Sequence of chain 1.A:
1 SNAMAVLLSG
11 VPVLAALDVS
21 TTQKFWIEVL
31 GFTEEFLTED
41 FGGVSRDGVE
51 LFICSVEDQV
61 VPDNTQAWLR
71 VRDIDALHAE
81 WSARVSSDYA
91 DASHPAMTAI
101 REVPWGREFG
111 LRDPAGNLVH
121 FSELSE

The small molecule below binds the protein below.
Small molecule (SMILES): [H]/N=C(/N)CCNC(=O)c1csc([C@H]2CSC(CCNC(=O)[C@@H](NC(=O)[C@@H](C)[C@H](O)[C@@H](CCO)NC(=O)[C@@H](NC(=O)c3nc([C@H](CC(N)=O)NC[C@H](N)C(N)=O)nc(N)c3C)[C@@H](O[C@@H]3O[C@@H](C)[C@@H](O)[C@H](O)[C@@H]3O[C@H]3O[C@H](CO)[C@@H](O)[C@H](OC(N)=O)[C@@H]3O)c3c[nH]cn3)C(C)(C)O)=N2)n1

Sequence of chain 1.B:
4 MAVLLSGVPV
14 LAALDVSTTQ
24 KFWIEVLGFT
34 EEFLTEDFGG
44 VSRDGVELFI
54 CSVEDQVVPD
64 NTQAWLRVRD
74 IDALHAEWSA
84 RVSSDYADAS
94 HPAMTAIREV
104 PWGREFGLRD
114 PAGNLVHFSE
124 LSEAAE

Binding-site contacts:
Ligand atom N53 contacts residue ALA128 of chain 1.B at 3.0 Å (h-bond).
Ligand atom C6 contacts residue CU1 of chain 1.G at 3.0 Å.
Ligand atom OH1 contacts residue CU1 of chain 1.G at 3.4 Å.
Ligand atom NF contacts residue PRO62 of chain 1.B at 3.2 Å (h-bond).
Ligand atom NQ contacts residue ASP63 of chain 1.B at 2.9 Å (salt-bridge).
Ligand atom C14 contacts residue CU1 of chain 1.G at 3.3 Å.
Ligand atom C12 contacts residue CU1 of chain 1.G at 2.9 Å.
Ligand atom CA contacts residue GLY116 of chain 1.B at 3.4 Å.
Ligand atom O69 contacts residue ALA92 of chain 1.B at 3.3 Å.
Ligand atom O49 contacts residue TRP105 of chain 1.B at 3.5 Å (h-bond).
Ligand atom C47 contacts residue TRP105 of chain 1.B at 3.2 Å (hydrophobic).
Ligand atom O70 contacts residue ASP63 of chain 1.B at 3.3 Å.
Ligand atom C46 contacts residue TRP105 of chain 1.B at 3.4 Å (hydrophobic).
Ligand atom C13 contacts residue CU1 of chain 1.G at 3.2 Å.
Ligand atom C3 contacts residue CU1 of chain 1.G at 3.4 Å.
Ligand atom N99 contacts residue GLU50 of chain 1.A at 2.8 Å (salt-bridge).
Ligand atom NB contacts residue CU1 of chain 1.G at 2.6 Å.
Ligand atom NJ contacts residue CU1 of chain 1.G at 2.0 Å.
Ligand atom NG contacts residue CU1 of chain 1.G at 2.0 Å.
Ligand atom NF contacts residue THR65 of chain 1.B at 3.2 Å (h-bond).
Ligand atom NH contacts residue CU1 of chain 1.G at 2.1 Å.
Ligand atom O67 contacts residue TYR89 of chain 1.B at 3.3 Å.
Ligand atom NF contacts residue ASP63 of chain 1.B at 3.4 Å (salt-bridge).
Ligand atom O12 contacts residue TYR89 of chain 1.B at 2.6 Å (h-bond).
Ligand atom NC contacts residue CU1 of chain 1.G at 2.4 Å.
Ligand atom C7 contacts residue CU1 of chain 1.G at 2.9 Å.
Ligand atom C10 contacts residue CU1 of chain 1.G at 2.8 Å.
Ligand atom O4 contacts residue SER55 of chain 1.A at 3.0 Å (h-bond).
Ligand atom CD contacts residue PHE41 of chain 1.A at 3.2 Å (hydrophobic).
Ligand atom C8 contacts residue ASP63 of chain 1.B at 3.3 Å.
Ligand atom NF contacts residue GLY116 of chain 1.B at 3.1 Å (h-bond).
Ligand atom C29 contacts residue CU1 of chain 1.G at 3.1 Å.
Ligand atom O49 contacts residue ARG70 of chain 1.B at 2.8 Å (salt-bridge).
Ligand atom O67 contacts residue ARG112 of chain 1.B at 2.7 Å (salt-bridge).
Ligand atom S46 contacts residue TRP105 of chain 1.B at 3.4 Å.
Ligand atom C27 contacts residue CU1 of chain 1.G at 2.9 Å.
Ligand atom C48 contacts residue TRP105 of chain 1.B at 3.5 Å (hydrophobic).
Ligand atom C50 contacts residue TRP105 of chain 1.B at 3.5 Å (hydrophobic).
Ligand atom NE contacts residue ASP63 of chain 1.B at 3.3 Å (salt-bridge).
Ligand atom O4 contacts residue VAL56 of chain 1.A at 3.4 Å.